Binding-site contacts:
Ligand atom C contacts residue LYS489 of chain 1.C at 3.7 Å.
Ligand atom OXT contacts residue GLN259 of chain 1.C at 3.7 Å.
Ligand atom OXT contacts residue GLU1 of chain 1.JA at 3.0 Å.
Ligand atom C contacts residue GLN259 of chain 1.C at 3.5 Å.
Ligand atom O contacts residue TYR498 of chain 1.C at 2.6 Å (h-bond).
Ligand atom CB contacts residue GLU1 of chain 1.JA at 3.8 Å.
Ligand atom CA contacts residue GLU1 of chain 1.JA at 2.5 Å.
Ligand atom CA contacts residue HIS491 of chain 1.C at 4.2 Å.
Ligand atom CG1 contacts residue PHE435 of chain 1.C at 3.8 Å (hydrophobic).
Ligand atom N contacts residue GLU1 of chain 1.JA at 1.3 Å.
Ligand atom CB contacts residue TYR501 of chain 1.C at 4.2 Å (hydrophobic).
Ligand atom CB contacts residue PHE435 of chain 1.C at 3.9 Å (hydrophobic).
Ligand atom CA contacts residue GLN259 of chain 1.C at 4.3 Å.
Ligand atom N contacts residue TYR501 of chain 1.C at 4.0 Å.
Ligand atom CG1 contacts residue GLU1 of chain 1.JA at 4.4 Å.
Ligand atom CG1 contacts residue TYR501 of chain 1.C at 3.2 Å (hydrophobic).
Ligand atom C contacts residue GLU1 of chain 1.JA at 3.0 Å.
Ligand atom OXT contacts residue LYS489 of chain 1.C at 3.8 Å.
Ligand atom CA contacts residue TYR501 of chain 1.C at 4.0 Å (hydrophobic).
Ligand atom CG1 contacts residue PHE505 of chain 1.C at 3.9 Å (hydrophobic).
Ligand atom CG2 contacts residue PHE435 of chain 1.C at 4.3 Å (hydrophobic).
Ligand atom CA contacts residue TYR498 of chain 1.C at 3.9 Å (hydrophobic).
Ligand atom CG2 contacts residue GLU1 of chain 1.JA at 4.3 Å.
Ligand atom O contacts residue LYS489 of chain 1.C at 2.7 Å (salt-bridge).
Ligand atom CB contacts residue GLN259 of chain 1.C at 3.8 Å.
Ligand atom CB contacts residue TYR498 of chain 1.C at 3.8 Å (hydrophobic).
Ligand atom CG2 contacts residue GLN259 of chain 1.C at 3.5 Å.
Ligand atom O contacts residue GLU1 of chain 1.JA at 3.8 Å.
Ligand atom O contacts residue HIS491 of chain 1.C at 3.4 Å.
Ligand atom C contacts residue HIS491 of chain 1.C at 3.7 Å.
Ligand atom OXT contacts residue HIS331 of chain 1.C at 3.7 Å.
Ligand atom C contacts residue HIS331 of chain 1.C at 4.3 Å.
Ligand atom C contacts residue TYR498 of chain 1.C at 3.6 Å (hydrophobic).
Ligand atom OXT contacts residue HIS491 of chain 1.C at 4.1 Å.
Ligand atom O contacts residue GLN259 of chain 1.C at 3.1 Å (h-bond).

Sequence of chain 1.C:
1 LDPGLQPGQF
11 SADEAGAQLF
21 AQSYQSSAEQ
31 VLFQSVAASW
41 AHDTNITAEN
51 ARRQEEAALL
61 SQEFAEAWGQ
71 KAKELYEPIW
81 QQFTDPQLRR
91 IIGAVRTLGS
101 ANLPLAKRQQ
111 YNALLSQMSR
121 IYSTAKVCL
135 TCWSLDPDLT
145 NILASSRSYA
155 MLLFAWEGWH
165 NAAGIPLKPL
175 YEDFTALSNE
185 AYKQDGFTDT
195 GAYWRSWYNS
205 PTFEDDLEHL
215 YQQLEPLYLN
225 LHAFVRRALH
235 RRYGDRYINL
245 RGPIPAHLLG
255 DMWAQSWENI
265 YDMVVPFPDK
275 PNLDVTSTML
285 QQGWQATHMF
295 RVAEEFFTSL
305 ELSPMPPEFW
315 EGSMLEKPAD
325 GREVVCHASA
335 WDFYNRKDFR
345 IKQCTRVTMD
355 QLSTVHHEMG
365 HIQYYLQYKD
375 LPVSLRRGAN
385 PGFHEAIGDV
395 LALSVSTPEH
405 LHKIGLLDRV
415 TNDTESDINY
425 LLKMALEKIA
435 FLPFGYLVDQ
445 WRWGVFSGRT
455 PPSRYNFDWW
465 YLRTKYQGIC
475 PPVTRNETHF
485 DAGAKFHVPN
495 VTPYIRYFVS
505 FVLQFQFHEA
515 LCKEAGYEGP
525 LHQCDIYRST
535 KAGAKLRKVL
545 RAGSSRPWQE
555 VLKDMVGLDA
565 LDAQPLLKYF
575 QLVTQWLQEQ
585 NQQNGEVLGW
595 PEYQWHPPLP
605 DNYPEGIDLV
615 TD

This protein binds this small molecule.
Small molecule (SMILES): CC(C)[C@H](N)C(=O)O